Sequence of chain 51.A:
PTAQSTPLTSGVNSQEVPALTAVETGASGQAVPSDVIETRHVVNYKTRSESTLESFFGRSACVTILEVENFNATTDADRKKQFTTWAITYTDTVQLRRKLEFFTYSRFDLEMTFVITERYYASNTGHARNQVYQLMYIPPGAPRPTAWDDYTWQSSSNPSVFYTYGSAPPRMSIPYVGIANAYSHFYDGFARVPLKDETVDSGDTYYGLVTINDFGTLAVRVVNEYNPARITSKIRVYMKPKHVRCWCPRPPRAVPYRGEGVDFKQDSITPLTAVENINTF

Sequence of chain 55.A:
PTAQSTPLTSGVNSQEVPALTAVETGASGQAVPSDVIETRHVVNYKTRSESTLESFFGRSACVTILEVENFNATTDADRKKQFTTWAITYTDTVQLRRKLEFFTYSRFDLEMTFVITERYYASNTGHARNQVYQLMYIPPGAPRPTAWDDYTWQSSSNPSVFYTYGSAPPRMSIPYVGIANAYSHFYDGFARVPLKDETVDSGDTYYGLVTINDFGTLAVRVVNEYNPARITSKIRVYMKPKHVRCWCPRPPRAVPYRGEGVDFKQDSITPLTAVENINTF

A small-molecule ligand and the protein it binds are described below.
Small molecule (SMILES): CCCCO[C@]1(C(=O)O)C[C@H](O)[C@@H](NC(C)=O)[C@H]([C@H](O)[C@H](O)CO)O1

Binding-site contacts:
Ligand atom C4 contacts residue TYR250 of chain 55.A at 4.3 Å (hydrophobic).
Ligand atom C3 contacts residue PRO252 of chain 55.A at 4.3 Å (hydrophobic).
Ligand atom O1B contacts residue PRO252 of chain 55.A at 3.4 Å.
Ligand atom N5 contacts residue TYR145 of chain 51.A at 2.6 Å (h-bond).
Ligand atom C4 contacts residue PRO252 of chain 55.A at 4.3 Å (hydrophobic).
Ligand atom O4 contacts residue PRO252 of chain 55.A at 4.0 Å.
Ligand atom C1 contacts residue PRO252 of chain 55.A at 4.1 Å (hydrophobic).
Ligand atom O4 contacts residue TYR145 of chain 51.A at 4.1 Å.
Ligand atom C4 contacts residue TYR145 of chain 51.A at 3.6 Å (hydrophobic).
Ligand atom C9 contacts residue TYR145 of chain 51.A at 4.2 Å (hydrophobic).
Ligand atom C6 contacts residue TYR145 of chain 51.A at 3.4 Å (hydrophobic).
Ligand atom C11 contacts residue TYR250 of chain 55.A at 3.1 Å (hydrophobic).
Ligand atom O1B contacts residue SER147 of chain 51.A at 2.6 Å (h-bond).
Ligand atom N5 contacts residue TYR250 of chain 55.A at 3.9 Å.
Ligand atom O1B contacts residue ALA146 of chain 51.A at 4.3 Å.
Ligand atom C10 contacts residue TYR250 of chain 55.A at 2.9 Å (hydrophobic).
Ligand atom C7 contacts residue TYR145 of chain 51.A at 3.9 Å (hydrophobic).
Ligand atom O9 contacts residue TYR145 of chain 51.A at 4.3 Å.
Ligand atom C6 contacts residue ALA146 of chain 51.A at 4.3 Å (hydrophobic).
Ligand atom C5 contacts residue TYR145 of chain 51.A at 3.4 Å (hydrophobic).
Ligand atom O10 contacts residue ASN96 of chain 55.A at 4.3 Å.
Ligand atom O1A contacts residue ALA146 of chain 51.A at 3.2 Å.
Ligand atom C1 contacts residue ALA146 of chain 51.A at 4.0 Å (hydrophobic).
Ligand atom C10 contacts residue TYR145 of chain 51.A at 3.6 Å (hydrophobic).
Ligand atom O1A contacts residue SER147 of chain 51.A at 3.1 Å (h-bond).
Ligand atom C11 contacts residue ARG143 of chain 51.A at 3.9 Å.
Ligand atom C1 contacts residue SER147 of chain 51.A at 3.6 Å.
Ligand atom C11 contacts residue TYR145 of chain 51.A at 3.8 Å (hydrophobic).
Ligand atom O4 contacts residue TYR250 of chain 55.A at 3.0 Å.
Ligand atom O8 contacts residue ALA146 of chain 51.A at 3.4 Å.
Ligand atom O10 contacts residue TYR250 of chain 55.A at 2.3 Å (h-bond).
Ligand atom O4 contacts residue ASN251 of chain 55.A at 4.3 Å.
Ligand atom O1A contacts residue ASN148 of chain 51.A at 4.5 Å.
Ligand atom C8 contacts residue ALA146 of chain 51.A at 4.4 Å (hydrophobic).